Sequence of chain 24.C:
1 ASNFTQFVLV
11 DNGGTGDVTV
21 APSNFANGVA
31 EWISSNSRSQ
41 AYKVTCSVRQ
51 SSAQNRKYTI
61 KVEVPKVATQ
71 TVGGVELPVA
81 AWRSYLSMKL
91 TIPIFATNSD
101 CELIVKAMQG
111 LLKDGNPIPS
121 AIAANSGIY

Sequence of chain 24.D:
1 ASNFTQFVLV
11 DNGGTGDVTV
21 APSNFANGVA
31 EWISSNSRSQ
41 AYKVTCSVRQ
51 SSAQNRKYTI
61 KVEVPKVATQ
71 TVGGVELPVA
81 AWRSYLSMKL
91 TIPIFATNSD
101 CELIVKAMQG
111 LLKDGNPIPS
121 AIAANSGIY

The protein below binds the small molecule below.
Small molecule (SMILES): Nc1ccn([C@@H]2O[C@H](CO[P](=O)(O)O[C@H]3[C@@H](O)[C@H](n4cnc5c(N)ncnc54)O[C@@H]3CO[P](=O)(O)O[C@H]3[C@@H](O)[C@H](n4cnc5c(=O)nc(N)[nH]c54)O[C@@H]3CO[P](=O)(O)O[C@H]3[C@@H](O)[C@H](n4cnc5c(N)ncnc54)O[C@@H]3CO[P](=O)(O)O[C@H]3[C@@H](O)[C@H](n4cnc5c(N)ncnc54)O[C@@H]3CO[P](=O)(O)O[C@H]3[C@@H](O)[C@H](n4ccc(=O)[nH]c4=O)O[C@@H]3CO[P](=O)(O)O[C@H]3[C@@H](O)[C@H](n4ccc(N)nc4=O)O[C@@H]3CO[P](=O)(O)O[C@H]3[C@@H](O)[C@H](n4ccc(=O)[nH]c4=O)O[C@@H]3CO[P](=O)(O)O[C@H]3[C@@H](O)[C@H](n4cnc5c(=O)nc(N)[nH]c54)O[C@@H]3COPO)[C@@H](O)[C@H]2O)c(=O)n1

Binding-site contacts:
Ligand atom P contacts residue SER51 of chain 24.D at 3.4 Å.
Ligand atom OP2 contacts residue ASN55 of chain 24.D at 3.5 Å (h-bond).
Ligand atom O2' contacts residue GLU63 of chain 24.C at 3.6 Å.
Ligand atom N6 contacts residue THR91 of chain 24.D at 3.4 Å (h-bond).
Ligand atom N1 contacts residue THR59 of chain 24.C at 3.5 Å.
Ligand atom C5' contacts residue TYR85 of chain 24.C at 3.7 Å (hydrophobic).
Ligand atom OP2 contacts residue TYR85 of chain 24.C at 2.9 Å (h-bond).
Ligand atom P contacts residue LYS57 of chain 24.D at 3.2 Å.
Ligand atom OP2 contacts residue LYS57 of chain 24.D at 3.2 Å (salt-bridge).
Ligand atom P contacts residue ARG49 of chain 24.D at 3.2 Å.
Ligand atom C5 contacts residue THR45 of chain 24.C at 3.2 Å.
Ligand atom OP2 contacts residue LYS57 of chain 24.D at 2.6 Å (salt-bridge).
Ligand atom OP1 contacts residue SER52 of chain 24.D at 2.9 Å (h-bond).
Ligand atom C2 contacts residue SER47 of chain 24.C at 3.2 Å.
Ligand atom OP2 contacts residue LYS89 of chain 24.D at 3.4 Å (salt-bridge).
Ligand atom OP1 contacts residue SER51 of chain 24.D at 2.8 Å (h-bond).
Ligand atom N6 contacts residue THR59 of chain 24.C at 2.9 Å (h-bond).
Ligand atom OP1 contacts residue LYS89 of chain 24.D at 3.3 Å (salt-bridge).
Ligand atom N7 contacts residue TYR85 of chain 24.C at 3.6 Å.
Ligand atom OP1 contacts residue LYS57 of chain 24.D at 2.8 Å.
Ligand atom C5' contacts residue ARG49 of chain 24.D at 3.1 Å.
Ligand atom N7 contacts residue THR45 of chain 24.C at 2.5 Å (h-bond).
Ligand atom O3' contacts residue ARG49 of chain 24.D at 3.0 Å (salt-bridge).
Ligand atom O5' contacts residue ARG49 of chain 24.D at 3.6 Å (salt-bridge).
Ligand atom C6 contacts residue TYR85 of chain 24.C at 3.7 Å (hydrophobic).
Ligand atom P contacts residue LYS89 of chain 24.D at 3.4 Å.
Ligand atom O5' contacts residue LYS57 of chain 24.D at 3.1 Å (salt-bridge).
Ligand atom OP2 contacts residue LYS43 of chain 24.C at 3.0 Å (salt-bridge).
Ligand atom C5 contacts residue TYR85 of chain 24.C at 3.7 Å (hydrophobic).
Ligand atom N1 contacts residue SER47 of chain 24.C at 2.8 Å (h-bond).
Ligand atom C6 contacts residue THR45 of chain 24.C at 3.5 Å.
Ligand atom OP1 contacts residue ARG49 of chain 24.D at 2.5 Å (salt-bridge).
Ligand atom N7 contacts residue LYS61 of chain 24.C at 3.5 Å.
Ligand atom OP1 contacts residue ASN55 of chain 24.D at 3.4 Å (h-bond).
Ligand atom C8 contacts residue THR45 of chain 24.C at 3.6 Å.
Ligand atom N6 contacts residue THR45 of chain 24.C at 2.9 Å (h-bond).
Ligand atom OP2 contacts residue SER51 of chain 24.D at 3.5 Å (h-bond).
Ligand atom C8 contacts residue TYR85 of chain 24.C at 3.7 Å (hydrophobic).
Ligand atom OP2 contacts residue LYS89 of chain 24.D at 3.5 Å (salt-bridge).
Ligand atom O3' contacts residue SER51 of chain 24.D at 3.4 Å.